Sequence of chain 37.B:
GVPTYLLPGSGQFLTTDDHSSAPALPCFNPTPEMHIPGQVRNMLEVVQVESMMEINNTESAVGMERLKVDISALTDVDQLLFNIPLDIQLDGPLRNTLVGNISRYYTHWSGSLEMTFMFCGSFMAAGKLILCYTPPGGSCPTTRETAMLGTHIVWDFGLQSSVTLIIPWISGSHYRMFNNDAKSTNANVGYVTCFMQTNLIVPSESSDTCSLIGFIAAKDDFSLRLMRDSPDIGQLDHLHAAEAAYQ

Sequence of chain 37.A:
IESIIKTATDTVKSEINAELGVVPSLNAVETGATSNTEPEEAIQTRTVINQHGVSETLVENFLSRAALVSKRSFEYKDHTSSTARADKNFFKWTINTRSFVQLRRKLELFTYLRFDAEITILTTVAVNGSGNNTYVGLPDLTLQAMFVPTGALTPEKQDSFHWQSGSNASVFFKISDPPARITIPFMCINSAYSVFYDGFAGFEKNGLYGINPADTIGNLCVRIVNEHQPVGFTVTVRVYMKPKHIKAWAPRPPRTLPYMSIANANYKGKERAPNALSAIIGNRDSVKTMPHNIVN

Sequence of chain 38.B:
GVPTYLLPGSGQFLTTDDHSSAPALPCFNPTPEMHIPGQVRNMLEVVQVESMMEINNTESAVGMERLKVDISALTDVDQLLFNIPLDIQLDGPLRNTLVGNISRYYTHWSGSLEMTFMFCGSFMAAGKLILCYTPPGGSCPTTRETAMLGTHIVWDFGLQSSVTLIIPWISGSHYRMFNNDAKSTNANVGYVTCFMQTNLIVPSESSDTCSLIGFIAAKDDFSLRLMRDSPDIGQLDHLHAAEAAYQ

Binding-site contacts:
Ligand atom C2B contacts residue ILE119 of chain 37.A at 3.5 Å (hydrophobic).
Ligand atom F2 contacts residue ALA169 of chain 37.A at 2.2 Å.
Ligand atom O1A contacts residue ILE182 of chain 37.A at 3.9 Å.
Ligand atom CM4 contacts residue ALA145 of chain 37.A at 3.5 Å (hydrophobic).
Ligand atom F1 contacts residue ALA145 of chain 37.A at 3.0 Å.
Ligand atom C6B contacts residue ILE184 of chain 37.A at 3.7 Å (hydrophobic).
Ligand atom F2 contacts residue ALA145 of chain 37.A at 3.0 Å.
Ligand atom CM2 contacts residue TRP93 of chain 37.A at 3.9 Å (hydrophobic).
Ligand atom F3 contacts residue ILE182 of chain 37.A at 3.2 Å.
Ligand atom C3B contacts residue ILE119 of chain 37.A at 3.5 Å (hydrophobic).
Ligand atom C2A contacts residue ILE182 of chain 37.A at 3.6 Å (hydrophobic).
Ligand atom F1 contacts residue SER170 of chain 37.A at 3.7 Å.
Ligand atom O1A contacts residue LEU220 of chain 37.A at 3.4 Å.
Ligand atom CM3 contacts residue THR97 of chain 37.A at 3.9 Å.
Ligand atom O1A contacts residue ALA145 of chain 37.A at 3.8 Å.
Ligand atom F1 contacts residue VAL171 of chain 37.A at 3.0 Å.
Ligand atom F2 contacts residue MET146 of chain 37.A at 3.7 Å.
Ligand atom C4 contacts residue PHE115 of chain 37.A at 3.3 Å (hydrophobic).
Ligand atom CM4 contacts residue ILE182 of chain 37.A at 3.6 Å (hydrophobic).
Ligand atom F2 contacts residue PHE147 of chain 37.A at 3.2 Å.
Ligand atom F3 contacts residue LEU14 of chain 38.B at 3.9 Å.
Ligand atom N1A contacts residue LEU220 of chain 37.A at 3.0 Å.
Ligand atom CM2 contacts residue ILE119 of chain 37.A at 3.5 Å (hydrophobic).
Ligand atom CM4 contacts residue ALA169 of chain 37.A at 3.5 Å (hydrophobic).
Ligand atom CM6 contacts residue ILE184 of chain 37.A at 3.5 Å (hydrophobic).
Ligand atom F2 contacts residue SER170 of chain 37.A at 3.5 Å.
Ligand atom CM6 contacts residue MET187 of chain 37.A at 3.8 Å (hydrophobic).
Ligand atom N3A contacts residue PHE147 of chain 37.A at 3.6 Å.
Ligand atom C6B contacts residue ILE95 of chain 37.A at 3.6 Å (hydrophobic).
Ligand atom C5B contacts residue ILE184 of chain 37.A at 3.4 Å (hydrophobic).
Ligand atom F3 contacts residue ALA24 of chain 37.B at 3.9 Å.
Ligand atom C3A contacts residue ILE182 of chain 37.A at 3.2 Å (hydrophobic).
Ligand atom N3A contacts residue ILE182 of chain 37.A at 3.0 Å.
Ligand atom C1B contacts residue ILE95 of chain 37.A at 3.5 Å (hydrophobic).
Ligand atom C2A contacts residue LEU220 of chain 37.A at 3.8 Å (hydrophobic).
Ligand atom F3 contacts residue ALA169 of chain 37.A at 3.7 Å.
Ligand atom O1 contacts residue ILE217 of chain 37.A at 3.3 Å.
Ligand atom O1B contacts residue ILE95 of chain 37.A at 3.0 Å.
Ligand atom N3A contacts residue ILE184 of chain 37.A at 3.9 Å.
Ligand atom CM6 contacts residue ILE217 of chain 37.A at 3.4 Å (hydrophobic).

A small-molecule ligand and the protein it binds are described below.
Small molecule (SMILES): Cc1cc(CCCOc2c(C)cc(-c3noc(C(F)(F)F)n3)cc2C)on1